Binding-site contacts:
Ligand atom C17 contacts residue LEU56 of chain 2.A at 3.8 Å (hydrophobic).
Ligand atom C17 contacts residue MET132 of chain 1.A at 3.8 Å (hydrophobic).
Ligand atom C5 contacts residue PGE1 of chain 2.D at 3.8 Å.
Ligand atom C1 contacts residue GLU124 of chain 1.A at 3.5 Å.
Ligand atom C1 contacts residue THR128 of chain 1.A at 3.4 Å.
Ligand atom C18 contacts residue MET132 of chain 1.A at 3.5 Å (hydrophobic).
Ligand atom C14 contacts residue ALA82 of chain 2.A at 3.9 Å (hydrophobic).
Ligand atom C2 contacts residue THR128 of chain 1.A at 3.7 Å.
Ligand atom O4 contacts residue LEU56 of chain 2.A at 3.7 Å.
Ligand atom C14 contacts residue THR79 of chain 2.A at 3.8 Å.
Ligand atom C1 contacts residue HIS125 of chain 1.A at 3.9 Å.
Ligand atom C26 contacts residue THR78 of chain 2.A at 3.9 Å.
Ligand atom C4 contacts residue THR79 of chain 2.A at 3.7 Å.
Ligand atom C10 contacts residue THR79 of chain 2.A at 3.8 Å.
Ligand atom O1 contacts residue THR128 of chain 1.A at 2.7 Å (h-bond).
Ligand atom O3 contacts residue HIS125 of chain 1.A at 3.7 Å.
Ligand atom C15 contacts residue ALA82 of chain 2.A at 3.8 Å (hydrophobic).
Ligand atom C31 contacts residue THR79 of chain 2.A at 3.4 Å.
Ligand atom C32 contacts residue HIS125 of chain 1.A at 3.6 Å.
Ligand atom C3 contacts residue THR128 of chain 1.A at 3.6 Å.
Ligand atom C28 contacts residue THR79 of chain 2.A at 3.7 Å.
Ligand atom C4 contacts residue GLN49 of chain 2.A at 3.6 Å.
Ligand atom O1 contacts residue HIS125 of chain 1.A at 2.9 Å (h-bond).
Ligand atom C15 contacts residue ALA83 of chain 2.A at 3.7 Å (hydrophobic).
Ligand atom C15 contacts residue THR79 of chain 2.A at 3.8 Å.
Ligand atom C19 contacts residue GLN122 of chain 1.A at 3.9 Å.
Ligand atom C32 contacts residue GLU124 of chain 1.A at 3.6 Å.
Ligand atom C22 contacts residue ALA82 of chain 2.A at 3.6 Å (hydrophobic).
Ligand atom C18 contacts residue TRP86 of chain 2.A at 3.8 Å (hydrophobic).
Ligand atom O2 contacts residue GLU124 of chain 1.A at 2.7 Å (salt-bridge).
Ligand atom C5 contacts residue THR128 of chain 1.A at 3.7 Å.
Ligand atom C11 contacts residue THR79 of chain 2.A at 3.8 Å.
Ligand atom C31 contacts residue GLN49 of chain 2.A at 3.3 Å.
Ligand atom C27 contacts residue THR78 of chain 2.A at 3.7 Å.
Ligand atom O1 contacts residue GLU124 of chain 1.A at 3.5 Å (salt-bridge).
Ligand atom O4 contacts residue ALA83 of chain 2.A at 3.8 Å.
Ligand atom O2 contacts residue ALA123 of chain 1.A at 3.4 Å.
Ligand atom C6 contacts residue THR128 of chain 1.A at 3.3 Å.
Ligand atom C17 contacts residue TRP86 of chain 2.A at 3.6 Å (hydrophobic).
Ligand atom O3 contacts residue THR128 of chain 1.A at 3.4 Å (h-bond).

Sequence of chain 2.A:
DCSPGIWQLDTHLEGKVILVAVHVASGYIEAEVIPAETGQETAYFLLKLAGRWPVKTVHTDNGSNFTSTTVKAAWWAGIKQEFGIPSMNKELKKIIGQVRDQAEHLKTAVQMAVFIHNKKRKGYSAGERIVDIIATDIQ

Sequence of chain 1.A:
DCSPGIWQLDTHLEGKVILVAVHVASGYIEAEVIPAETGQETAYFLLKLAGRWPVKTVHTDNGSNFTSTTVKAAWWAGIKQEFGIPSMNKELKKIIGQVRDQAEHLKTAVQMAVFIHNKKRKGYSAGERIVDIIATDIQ

This small molecule binds to this protein.
Small molecule (SMILES): Cc1ccc(-c2c(C)c(-c3ccc4c(c3)CCCO4)c([C@H](OC(C)(C)C)C(=O)O)c(C)c2NS(C)(=O)=O)cc1C